Binding-site contacts:
Ligand atom C2 contacts residue ASN94 of chain 1.S at 2.4 Å.
Ligand atom C4 contacts residue ASN94 of chain 1.S at 4.2 Å.
Ligand atom C1 contacts residue ASN94 of chain 1.S at 1.4 Å.
Ligand atom N2 contacts residue ASN94 of chain 1.S at 2.8 Å (h-bond).
Ligand atom O7 contacts residue ASN94 of chain 1.S at 3.0 Å (h-bond).
Ligand atom O7 contacts residue GLN89 of chain 1.S at 3.3 Å (h-bond).
Ligand atom O5 contacts residue ASN94 of chain 1.S at 2.4 Å (h-bond).
Ligand atom C8 contacts residue ASN94 of chain 1.S at 4.2 Å.
Ligand atom C7 contacts residue GLN89 of chain 1.S at 4.4 Å.
Ligand atom C3 contacts residue ASN94 of chain 1.S at 3.7 Å.
Ligand atom C7 contacts residue ASN94 of chain 1.S at 3.1 Å.
Ligand atom C5 contacts residue ASN94 of chain 1.S at 3.6 Å.

Sequence of chain 1.S:
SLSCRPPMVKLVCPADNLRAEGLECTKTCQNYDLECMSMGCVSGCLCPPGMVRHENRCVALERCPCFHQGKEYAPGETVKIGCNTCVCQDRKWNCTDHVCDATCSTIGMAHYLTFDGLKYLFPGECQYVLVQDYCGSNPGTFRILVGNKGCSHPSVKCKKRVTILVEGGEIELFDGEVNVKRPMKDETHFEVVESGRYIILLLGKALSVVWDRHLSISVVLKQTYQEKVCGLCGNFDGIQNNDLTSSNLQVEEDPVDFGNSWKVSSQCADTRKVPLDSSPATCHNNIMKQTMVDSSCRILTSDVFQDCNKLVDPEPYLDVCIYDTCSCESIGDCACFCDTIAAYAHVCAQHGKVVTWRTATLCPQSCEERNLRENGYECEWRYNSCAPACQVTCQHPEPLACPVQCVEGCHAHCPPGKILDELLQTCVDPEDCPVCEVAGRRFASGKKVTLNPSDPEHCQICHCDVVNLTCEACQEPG

A small-molecule ligand and the protein it binds are described below.
Small molecule (SMILES): CC(=O)N[C@@H]1[C@@H](O)[C@H](O)[C@@H](CO)O[C@H]1O